Sequence of chain 22.E:
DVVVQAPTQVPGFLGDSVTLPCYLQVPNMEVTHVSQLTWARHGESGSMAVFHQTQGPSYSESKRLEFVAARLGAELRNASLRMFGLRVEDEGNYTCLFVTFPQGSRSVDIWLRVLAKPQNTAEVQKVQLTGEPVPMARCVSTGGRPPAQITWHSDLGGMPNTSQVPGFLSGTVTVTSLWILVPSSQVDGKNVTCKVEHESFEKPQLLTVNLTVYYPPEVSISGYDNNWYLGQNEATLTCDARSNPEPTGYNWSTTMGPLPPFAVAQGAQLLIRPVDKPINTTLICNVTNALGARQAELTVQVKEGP

Binding-site contacts:
Ligand atom C3 contacts residue ASN188 of chain 22.E at 3.9 Å.
Ligand atom O6 contacts residue ASN188 of chain 22.E at 4.5 Å.
Ligand atom C5 contacts residue ASN188 of chain 22.E at 3.6 Å.
Ligand atom O5 contacts residue ASN188 of chain 22.E at 2.3 Å (h-bond).
Ligand atom N2 contacts residue ASN188 of chain 22.E at 3.1 Å (h-bond).
Ligand atom C2 contacts residue ASN188 of chain 22.E at 2.6 Å.
Ligand atom O7 contacts residue ASN188 of chain 22.E at 4.2 Å.
Ligand atom C4 contacts residue ASN188 of chain 22.E at 4.2 Å.
Ligand atom C7 contacts residue ASN188 of chain 22.E at 3.9 Å.
Ligand atom C1 contacts residue ASN188 of chain 22.E at 1.4 Å.

This protein binds this small molecule.
Small molecule (SMILES): CC(=O)N[C@H]1[C@H](O[C@H]2[C@H](O)[C@@H](NC(C)=O)CO[C@@H]2CO)O[C@H](CO)[C@@H](O)[C@@H]1O